Binding-site contacts:
Ligand atom C2 contacts residue HIS70 of chain 2.B at 3.3 Å.
Ligand atom O2 contacts residue GLY74 of chain 2.B at 3.5 Å.
Ligand atom C5 contacts residue SER289 of chain 2.B at 3.8 Å.
Ligand atom P contacts residue ZN1 of chain 2.F at 3.5 Å.
Ligand atom O4 contacts residue ARG169 of chain 2.B at 3.2 Å (salt-bridge).
Ligand atom O2P contacts residue TYR137 of chain 2.B at 2.4 Å (h-bond).
Ligand atom P contacts residue ASP285 of chain 2.B at 3.7 Å.
Ligand atom O4 contacts residue HIS201 of chain 2.B at 3.3 Å.
Ligand atom O1P contacts residue ASP285 of chain 2.B at 2.8 Å (salt-bridge).
Ligand atom O1 contacts residue GLY105 of chain 2.B at 3.2 Å.
Ligand atom P contacts residue TYR137 of chain 2.B at 3.5 Å.
Ligand atom O1P contacts residue HIS70 of chain 2.B at 3.4 Å (h-bond).
Ligand atom C1 contacts residue TYR137 of chain 2.B at 3.5 Å (hydrophobic).
Ligand atom O2P contacts residue HIS230 of chain 2.B at 3.5 Å (h-bond).
Ligand atom O1 contacts residue THR106 of chain 2.B at 2.8 Å (h-bond).
Ligand atom O2 contacts residue SER289 of chain 2.B at 3.4 Å (h-bond).
Ligand atom N contacts residue SER289 of chain 2.B at 2.7 Å (h-bond).
Ligand atom C7 contacts residue ARG169 of chain 2.B at 3.4 Å.
Ligand atom O2P contacts residue KCX162 of chain 2.B at 3.5 Å (h-bond).
Ligand atom O2P contacts residue ZN1 of chain 2.G at 2.0 Å.
Ligand atom O1P contacts residue ZN1 of chain 2.F at 2.2 Å.
Ligand atom C3 contacts residue GLY75 of chain 2.B at 3.6 Å.
Ligand atom O4 contacts residue ARG233 of chain 2.B at 3.0 Å (salt-bridge).
Ligand atom C8 contacts residue ASP285 of chain 2.B at 3.1 Å.
Ligand atom C18 contacts residue ILE257 of chain 2.B at 3.4 Å (hydrophobic).
Ligand atom C8 contacts residue SER289 of chain 2.B at 3.4 Å.
Ligand atom P contacts residue KCX162 of chain 2.B at 3.6 Å.
Ligand atom O1P contacts residue ZN1 of chain 2.G at 3.4 Å.
Ligand atom P contacts residue ZN1 of chain 2.G at 3.3 Å.
Ligand atom O1P contacts residue KCX162 of chain 2.B at 3.0 Å (h-bond).
Ligand atom C2 contacts residue KCX162 of chain 2.B at 3.1 Å.
Ligand atom O2 contacts residue GLY75 of chain 2.B at 2.6 Å (h-bond).
Ligand atom O2P contacts residue HIS201 of chain 2.B at 3.0 Å.
Ligand atom C18 contacts residue ARG233 of chain 2.B at 3.7 Å.
Ligand atom C16 contacts residue ARG233 of chain 2.B at 3.6 Å.
Ligand atom O3 contacts residue PRO291 of chain 2.B at 3.7 Å.
Ligand atom O3 contacts residue TYR137 of chain 2.B at 3.7 Å.
Ligand atom O1P contacts residue HIS230 of chain 2.B at 3.6 Å.
Ligand atom C17 contacts residue PHE292 of chain 2.B at 3.7 Å (hydrophobic).
Ligand atom O3 contacts residue ARG169 of chain 2.B at 2.9 Å (salt-bridge).

The protein below binds the small molecule below.
Small molecule (SMILES): CC(C)C[C@H](C[P](=O)(O)[C@@H](N)CC(=O)O)C(=O)O

Sequence of chain 2.B:
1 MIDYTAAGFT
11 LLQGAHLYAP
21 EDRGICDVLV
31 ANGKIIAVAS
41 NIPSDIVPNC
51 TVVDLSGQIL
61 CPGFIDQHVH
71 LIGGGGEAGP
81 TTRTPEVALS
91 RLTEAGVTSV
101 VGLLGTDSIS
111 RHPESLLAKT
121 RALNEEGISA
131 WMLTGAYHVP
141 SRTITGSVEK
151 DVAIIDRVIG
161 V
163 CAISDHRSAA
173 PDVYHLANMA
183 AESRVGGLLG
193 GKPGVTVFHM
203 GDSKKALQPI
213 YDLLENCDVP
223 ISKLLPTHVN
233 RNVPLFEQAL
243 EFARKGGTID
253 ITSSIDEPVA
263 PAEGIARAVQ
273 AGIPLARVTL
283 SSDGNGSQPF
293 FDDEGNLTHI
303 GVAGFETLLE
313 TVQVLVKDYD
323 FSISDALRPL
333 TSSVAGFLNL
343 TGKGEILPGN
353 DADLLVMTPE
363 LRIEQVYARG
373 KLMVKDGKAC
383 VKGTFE